Binding-site contacts:
Ligand atom OP1 contacts residue TYR26 of chain 1.A at 2.8 Å (h-bond).
Ligand atom C5 contacts residue TRP33 of chain 1.A at 3.8 Å (hydrophobic).
Ligand atom OP1 contacts residue NA1 of chain 1.F at 3.1 Å (h-bond).
Ligand atom OP2 contacts residue ILE64 of chain 1.A at 3.6 Å.
Ligand atom OP1 contacts residue MET68 of chain 1.A at 3.0 Å (h-bond).
Ligand atom N1 contacts residue TRP33 of chain 1.A at 3.5 Å (h-bond).
Ligand atom O5' contacts residue TYR38 of chain 1.A at 3.4 Å.
Ligand atom O5' contacts residue ARG34 of chain 1.A at 3.5 Å.
Ligand atom N3 contacts residue TRP33 of chain 1.A at 3.3 Å (h-bond).
Ligand atom OP1 contacts residue GLY63 of chain 1.A at 2.7 Å (h-bond).
Ligand atom OP3 contacts residue ARG67 of chain 1.A at 3.3 Å (salt-bridge).
Ligand atom P contacts residue GLY63 of chain 1.A at 3.7 Å.
Ligand atom P contacts residue TYR38 of chain 1.A at 3.7 Å.
Ligand atom C1' contacts residue ARG34 of chain 1.A at 3.7 Å.
Ligand atom N3 contacts residue GLY37 of chain 1.A at 3.3 Å.
Ligand atom OP1 contacts residue PRO62 of chain 1.A at 3.5 Å.
Ligand atom O6 contacts residue TRP33 of chain 1.A at 3.6 Å.
Ligand atom O3' contacts residue GLY63 of chain 1.A at 3.3 Å.
Ligand atom P contacts residue LYS71 of chain 1.A at 3.8 Å.
Ligand atom C6 contacts residue TRP33 of chain 1.A at 3.8 Å (hydrophobic).
Ligand atom C4 contacts residue TRP33 of chain 1.A at 3.5 Å (hydrophobic).
Ligand atom N9 contacts residue ARG34 of chain 1.A at 3.7 Å.
Ligand atom OP2 contacts residue ARG67 of chain 1.A at 3.7 Å.
Ligand atom C4' contacts residue GLY63 of chain 1.A at 3.3 Å.
Ligand atom OP1 contacts residue GLY65 of chain 1.A at 2.9 Å (h-bond).
Ligand atom C5' contacts residue GLY63 of chain 1.A at 3.3 Å.
Ligand atom OP2 contacts residue ARG34 of chain 1.A at 3.5 Å (salt-bridge).
Ligand atom C8 contacts residue ARG34 of chain 1.A at 3.7 Å.
Ligand atom C5' contacts residue GLY65 of chain 1.A at 3.7 Å.
Ligand atom O4' contacts residue ARG34 of chain 1.A at 3.5 Å.
Ligand atom O3' contacts residue ILE64 of chain 1.A at 3.7 Å.
Ligand atom N2 contacts residue TRP33 of chain 1.A at 3.8 Å.
Ligand atom O3' contacts residue MET68 of chain 1.A at 3.3 Å.
Ligand atom O4' contacts residue TYR38 of chain 1.A at 3.5 Å.
Ligand atom OP1 contacts residue TYR38 of chain 1.A at 2.8 Å (h-bond).
Ligand atom OP1 contacts residue LYS71 of chain 1.A at 3.6 Å.
Ligand atom C4' contacts residue MET68 of chain 1.A at 3.6 Å (hydrophobic).
Ligand atom C2 contacts residue TRP33 of chain 1.A at 3.2 Å (hydrophobic).
Ligand atom OP1 contacts residue ARG67 of chain 1.A at 3.7 Å.
Ligand atom OP3 contacts residue LYS71 of chain 1.A at 2.8 Å (salt-bridge).

Sequence of chain 1.A:
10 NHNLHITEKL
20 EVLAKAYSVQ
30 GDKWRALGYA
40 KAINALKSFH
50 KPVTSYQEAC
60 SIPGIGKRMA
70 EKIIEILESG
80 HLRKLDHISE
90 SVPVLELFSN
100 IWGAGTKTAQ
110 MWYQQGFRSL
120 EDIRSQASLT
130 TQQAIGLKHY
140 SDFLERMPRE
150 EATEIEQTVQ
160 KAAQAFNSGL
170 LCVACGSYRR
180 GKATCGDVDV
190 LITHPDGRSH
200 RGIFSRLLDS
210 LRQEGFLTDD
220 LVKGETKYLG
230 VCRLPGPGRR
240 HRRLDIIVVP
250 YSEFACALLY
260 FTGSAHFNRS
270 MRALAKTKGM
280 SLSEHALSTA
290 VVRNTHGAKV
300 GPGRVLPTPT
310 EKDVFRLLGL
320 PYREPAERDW

This small molecule binds to this protein.
Small molecule (SMILES): Nc1ccn([C@H]2C[C@H](O[P](=O)(O)OC[C@H]3O[C@@H](n4ccc(N)nc4=O)C[C@@H]3O[P](=O)(O)OC[C@H]3O[C@@H](n4cnc5c(=O)nc(N)[nH]c54)C[C@@H]3O)[C@@H](CO[P](=O)(O)O[C@H]3C[C@H](n4cnc5c(=O)nc(N)[nH]c54)O[C@@H]3COP(=O)(O)O)O2)c(=O)n1